Binding-site contacts:
Ligand atom N2 contacts residue LYS147 of chain 1.B at 4.3 Å.
Ligand atom C1 contacts residue ASN149 of chain 1.B at 1.5 Å.
Ligand atom O7 contacts residue LYS147 of chain 1.B at 3.7 Å.
Ligand atom N2 contacts residue ASN149 of chain 1.B at 3.0 Å (h-bond).
Ligand atom C8 contacts residue ASN149 of chain 1.B at 4.4 Å.
Ligand atom C2 contacts residue ASN149 of chain 1.B at 2.4 Å.
Ligand atom C5 contacts residue ASN149 of chain 1.B at 3.7 Å.
Ligand atom C3 contacts residue ASN149 of chain 1.B at 3.8 Å.
Ligand atom O7 contacts residue ASN149 of chain 1.B at 3.4 Å (h-bond).
Ligand atom O7 contacts residue MET153 of chain 1.B at 3.5 Å.
Ligand atom C7 contacts residue LYS147 of chain 1.B at 3.5 Å.
Ligand atom C4 contacts residue ASN149 of chain 1.B at 4.1 Å.
Ligand atom C8 contacts residue LYS147 of chain 1.B at 3.1 Å.
Ligand atom C7 contacts residue ASN149 of chain 1.B at 3.4 Å.
Ligand atom O5 contacts residue ASN149 of chain 1.B at 2.3 Å (h-bond).

Sequence of chain 1.B:
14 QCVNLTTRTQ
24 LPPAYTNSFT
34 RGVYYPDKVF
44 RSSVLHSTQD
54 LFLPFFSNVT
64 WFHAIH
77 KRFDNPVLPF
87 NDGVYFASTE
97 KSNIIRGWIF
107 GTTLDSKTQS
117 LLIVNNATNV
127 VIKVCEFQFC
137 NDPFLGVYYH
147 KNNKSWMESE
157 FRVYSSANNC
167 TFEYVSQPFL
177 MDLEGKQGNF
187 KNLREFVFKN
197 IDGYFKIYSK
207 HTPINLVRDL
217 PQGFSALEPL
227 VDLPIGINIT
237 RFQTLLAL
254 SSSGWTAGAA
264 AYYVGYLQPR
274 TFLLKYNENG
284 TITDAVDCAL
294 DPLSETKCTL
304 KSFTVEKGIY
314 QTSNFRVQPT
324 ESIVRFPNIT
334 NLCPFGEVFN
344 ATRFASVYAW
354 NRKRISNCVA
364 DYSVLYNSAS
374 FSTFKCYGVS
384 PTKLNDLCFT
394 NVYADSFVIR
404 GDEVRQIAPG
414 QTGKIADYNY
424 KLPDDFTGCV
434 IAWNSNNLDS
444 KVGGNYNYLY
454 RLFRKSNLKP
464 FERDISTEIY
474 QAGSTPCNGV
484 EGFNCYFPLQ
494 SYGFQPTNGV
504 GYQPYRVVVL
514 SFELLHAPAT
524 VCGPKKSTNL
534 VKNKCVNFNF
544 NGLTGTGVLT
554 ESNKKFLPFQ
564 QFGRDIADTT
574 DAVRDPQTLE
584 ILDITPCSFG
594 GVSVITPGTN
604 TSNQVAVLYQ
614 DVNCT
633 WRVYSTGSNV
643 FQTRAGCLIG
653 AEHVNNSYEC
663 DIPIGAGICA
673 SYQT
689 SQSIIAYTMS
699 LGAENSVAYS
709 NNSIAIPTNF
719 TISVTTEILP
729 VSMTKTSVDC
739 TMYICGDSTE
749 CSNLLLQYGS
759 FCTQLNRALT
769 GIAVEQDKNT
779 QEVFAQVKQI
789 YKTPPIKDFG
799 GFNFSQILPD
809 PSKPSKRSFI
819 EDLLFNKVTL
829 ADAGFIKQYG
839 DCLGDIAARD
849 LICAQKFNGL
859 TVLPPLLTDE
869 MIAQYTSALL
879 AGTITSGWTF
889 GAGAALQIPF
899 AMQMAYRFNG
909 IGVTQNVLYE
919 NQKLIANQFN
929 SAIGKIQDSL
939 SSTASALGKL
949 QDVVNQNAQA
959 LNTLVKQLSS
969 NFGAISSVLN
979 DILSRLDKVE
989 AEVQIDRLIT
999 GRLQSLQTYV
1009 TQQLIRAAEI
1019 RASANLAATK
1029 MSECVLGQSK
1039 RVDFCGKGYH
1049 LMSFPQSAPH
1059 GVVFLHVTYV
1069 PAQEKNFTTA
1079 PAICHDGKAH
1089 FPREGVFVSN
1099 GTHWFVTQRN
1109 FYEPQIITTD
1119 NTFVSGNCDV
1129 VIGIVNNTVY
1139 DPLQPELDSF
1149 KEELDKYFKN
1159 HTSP

The small molecule below binds the protein below.
Small molecule (SMILES): CC(=O)N[C@@H]1[C@@H](O)[C@H](O)[C@@H](CO)O[C@H]1O